The protein below binds the small molecule below.
Small molecule (SMILES): CC(=O)N[C@@H]1[C@@H](O)[C@H](O)[C@@H](CO)O[C@H]1O

Binding-site contacts:
Ligand atom O5 contacts residue ALA19 of chain 1.A at 3.5 Å.
Ligand atom C5 contacts residue TRP23 of chain 1.A at 4.1 Å (hydrophobic).
Ligand atom O7 contacts residue ASN20 of chain 1.A at 3.6 Å (h-bond).
Ligand atom C1 contacts residue TRP23 of chain 1.A at 3.5 Å (hydrophobic).
Ligand atom C1 contacts residue ASN20 of chain 1.A at 1.5 Å.
Ligand atom C2 contacts residue ASN20 of chain 1.A at 2.4 Å.
Ligand atom O5 contacts residue TRP23 of chain 1.A at 3.8 Å.
Ligand atom C8 contacts residue SER22 of chain 1.A at 3.2 Å.
Ligand atom O6 contacts residue ALA19 of chain 1.A at 3.6 Å.
Ligand atom C8 contacts residue ASN20 of chain 1.A at 4.3 Å.
Ligand atom C4 contacts residue ASN20 of chain 1.A at 4.2 Å.
Ligand atom N2 contacts residue SER22 of chain 1.A at 4.2 Å.
Ligand atom C3 contacts residue ASN20 of chain 1.A at 3.8 Å.
Ligand atom C5 contacts residue ASN20 of chain 1.A at 3.7 Å.
Ligand atom C7 contacts residue SER22 of chain 1.A at 4.0 Å.
Ligand atom C7 contacts residue ASN20 of chain 1.A at 3.5 Å.
Ligand atom N2 contacts residue ASN20 of chain 1.A at 3.0 Å (h-bond).
Ligand atom O5 contacts residue ASN20 of chain 1.A at 2.4 Å (h-bond).
Ligand atom C1 contacts residue ALA19 of chain 1.A at 4.1 Å (hydrophobic).

Sequence of chain 1.A:
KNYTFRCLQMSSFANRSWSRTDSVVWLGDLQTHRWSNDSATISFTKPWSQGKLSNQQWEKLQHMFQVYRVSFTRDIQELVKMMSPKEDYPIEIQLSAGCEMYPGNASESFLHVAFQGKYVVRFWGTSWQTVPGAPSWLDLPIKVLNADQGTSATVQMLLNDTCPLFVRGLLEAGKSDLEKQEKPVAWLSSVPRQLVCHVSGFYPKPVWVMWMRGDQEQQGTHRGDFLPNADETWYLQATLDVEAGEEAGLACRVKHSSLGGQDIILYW